Sequence of chain 1.B:
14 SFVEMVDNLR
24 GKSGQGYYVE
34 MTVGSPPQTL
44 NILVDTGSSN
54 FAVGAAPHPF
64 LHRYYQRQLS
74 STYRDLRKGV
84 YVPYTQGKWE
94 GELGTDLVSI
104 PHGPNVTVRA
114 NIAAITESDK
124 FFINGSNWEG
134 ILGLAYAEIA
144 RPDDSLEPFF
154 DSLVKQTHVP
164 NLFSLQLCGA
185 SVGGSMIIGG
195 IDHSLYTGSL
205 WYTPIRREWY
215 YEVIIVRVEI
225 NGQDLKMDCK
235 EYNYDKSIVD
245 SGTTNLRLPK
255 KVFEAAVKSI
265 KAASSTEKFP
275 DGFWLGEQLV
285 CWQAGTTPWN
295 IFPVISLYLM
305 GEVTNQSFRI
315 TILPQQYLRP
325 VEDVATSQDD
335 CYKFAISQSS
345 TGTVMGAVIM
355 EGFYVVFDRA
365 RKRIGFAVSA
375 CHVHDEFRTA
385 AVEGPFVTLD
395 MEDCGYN

The small molecule below binds the protein below.
Small molecule (SMILES): COCc1cc2cc(c1)C(=O)N[C@H]([C@H](O)CNCc1cccc(C(C)C)c1)C[C@H](C)CCOCCCCN2

Binding-site contacts:
Ligand atom O49 contacts residue TYR87 of chain 1.B at 3.6 Å.
Ligand atom C5 contacts residue ASP48 of chain 1.B at 3.5 Å.
Ligand atom C35 contacts residue GLN89 of chain 1.B at 3.8 Å.
Ligand atom O43 contacts residue ARG251 of chain 1.B at 3.5 Å (salt-bridge).
Ligand atom C63 contacts residue GLY50 of chain 1.B at 3.4 Å.
Ligand atom O56 contacts residue GLY50 of chain 1.B at 3.4 Å (h-bond).
Ligand atom N1 contacts residue THR247 of chain 1.B at 3.6 Å (h-bond).
Ligand atom C17 contacts residue LEU46 of chain 1.B at 3.8 Å (hydrophobic).
Ligand atom C50 contacts residue GLN89 of chain 1.B at 3.6 Å.
Ligand atom C58 contacts residue ASP244 of chain 1.B at 3.2 Å.
Ligand atom O56 contacts residue TYR87 of chain 1.B at 3.5 Å.
Ligand atom C3 contacts residue GLY246 of chain 1.B at 3.7 Å.
Ligand atom C54 contacts residue ASP244 of chain 1.B at 3.7 Å.
Ligand atom C54 contacts residue ASP48 of chain 1.B at 3.7 Å.
Ligand atom C78 contacts residue TYR214 of chain 1.B at 3.6 Å (hydrophobic).
Ligand atom C32 contacts residue THR247 of chain 1.B at 3.8 Å.
Ligand atom N61 contacts residue ASP244 of chain 1.B at 2.8 Å (salt-bridge).
Ligand atom C26 contacts residue GLY246 of chain 1.B at 3.5 Å.
Ligand atom N29 contacts residue THR248 of chain 1.B at 3.3 Å (h-bond).
Ligand atom C74 contacts residue THR88 of chain 1.B at 3.2 Å.
Ligand atom C50 contacts residue TYR87 of chain 1.B at 3.6 Å (hydrophobic).
Ligand atom O49 contacts residue THR88 of chain 1.B at 3.4 Å.
Ligand atom C67 contacts residue GLY50 of chain 1.B at 3.4 Å.
Ligand atom C13 contacts residue TRP131 of chain 1.B at 3.6 Å (hydrophobic).
Ligand atom C20 contacts residue GLN28 of chain 1.B at 3.7 Å.
Ligand atom C72 contacts residue TYR87 of chain 1.B at 3.8 Å (hydrophobic).
Ligand atom C72 contacts residue THR88 of chain 1.B at 3.4 Å.
Ligand atom O49 contacts residue GLN89 of chain 1.B at 3.3 Å (h-bond).
Ligand atom O56 contacts residue SER51 of chain 1.B at 3.8 Å.
Ligand atom C26 contacts residue THR248 of chain 1.B at 3.5 Å.
Ligand atom C63 contacts residue ASP244 of chain 1.B at 3.5 Å.
Ligand atom O56 contacts residue ASP48 of chain 1.B at 2.7 Å (salt-bridge).
Ligand atom C58 contacts residue THR247 of chain 1.B at 3.6 Å.
Ligand atom C32 contacts residue GLY246 of chain 1.B at 3.3 Å.
Ligand atom C5 contacts residue GLY246 of chain 1.B at 3.6 Å.
Ligand atom C67 contacts residue TYR214 of chain 1.B at 3.8 Å (hydrophobic).
Ligand atom N61 contacts residue GLY50 of chain 1.B at 3.0 Å (h-bond).
Ligand atom C82 contacts residue VAL85 of chain 1.B at 3.8 Å (hydrophobic).
Ligand atom N1 contacts residue GLY246 of chain 1.B at 3.0 Å (h-bond).
Ligand atom C70 contacts residue PRO86 of chain 1.B at 3.4 Å (hydrophobic).